Sequence of chain 1.B:
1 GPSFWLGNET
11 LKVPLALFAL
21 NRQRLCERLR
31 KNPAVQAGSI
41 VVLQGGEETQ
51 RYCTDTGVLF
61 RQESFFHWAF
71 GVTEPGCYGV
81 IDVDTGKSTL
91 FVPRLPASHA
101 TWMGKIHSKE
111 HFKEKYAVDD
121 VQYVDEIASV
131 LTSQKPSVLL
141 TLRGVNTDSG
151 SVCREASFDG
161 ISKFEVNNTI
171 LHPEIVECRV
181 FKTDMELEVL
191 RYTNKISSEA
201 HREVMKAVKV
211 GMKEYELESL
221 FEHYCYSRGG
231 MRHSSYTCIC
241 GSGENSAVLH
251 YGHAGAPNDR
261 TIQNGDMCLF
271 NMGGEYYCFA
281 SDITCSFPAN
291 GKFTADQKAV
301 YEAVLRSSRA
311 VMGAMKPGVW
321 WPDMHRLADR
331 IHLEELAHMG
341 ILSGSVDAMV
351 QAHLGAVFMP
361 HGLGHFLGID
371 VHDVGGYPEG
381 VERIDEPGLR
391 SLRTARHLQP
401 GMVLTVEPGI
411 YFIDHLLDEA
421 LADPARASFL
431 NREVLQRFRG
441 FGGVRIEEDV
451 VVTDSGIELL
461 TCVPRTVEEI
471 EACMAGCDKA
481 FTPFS

This protein binds this small molecule.
Small molecule (SMILES): NCC(=O)O

Binding-site contacts:
Ligand atom CA contacts residue PRO1 of chain 1.N at 2.5 Å (hydrophobic).
Ligand atom C contacts residue MN1 of chain 1.K at 3.2 Å.
Ligand atom C contacts residue PRO1 of chain 1.N at 1.4 Å (hydrophobic).
Ligand atom N contacts residue PRO1 of chain 1.N at 3.8 Å.
Ligand atom O contacts residue HIS372 of chain 1.B at 2.7 Å (h-bond).
Ligand atom O contacts residue ASP282 of chain 1.B at 3.6 Å.
Ligand atom N contacts residue MN1 of chain 1.K at 3.8 Å.
Ligand atom C contacts residue GLU407 of chain 1.B at 4.0 Å.
Ligand atom O contacts residue HIS365 of chain 1.B at 3.2 Å (h-bond).
Ligand atom N contacts residue ASN271 of chain 1.B at 4.0 Å.
Ligand atom N contacts residue VAL371 of chain 1.B at 4.3 Å.
Ligand atom O contacts residue MN1 of chain 1.K at 2.6 Å.
Ligand atom CA contacts residue HIS250 of chain 1.B at 4.3 Å.
Ligand atom C contacts residue HIS250 of chain 1.B at 4.1 Å.
Ligand atom C contacts residue ASN271 of chain 1.B at 4.2 Å.
Ligand atom CA contacts residue MN1 of chain 1.K at 3.8 Å.
Ligand atom N contacts residue ASP282 of chain 1.B at 3.2 Å (salt-bridge).
Ligand atom O contacts residue NA1 of chain 1.L at 3.1 Å (h-bond).
Ligand atom C contacts residue ASP282 of chain 1.B at 4.2 Å.
Ligand atom C contacts residue HIS372 of chain 1.B at 3.7 Å.
Ligand atom C contacts residue NA1 of chain 1.L at 2.7 Å.
Ligand atom N contacts residue HIS372 of chain 1.B at 4.3 Å.
Ligand atom C contacts residue HIS365 of chain 1.B at 4.3 Å.
Ligand atom O contacts residue GLU407 of chain 1.B at 3.7 Å.
Ligand atom CA contacts residue ASP282 of chain 1.B at 4.1 Å.
Ligand atom CA contacts residue NA1 of chain 1.L at 2.8 Å.
Ligand atom CA contacts residue ILE239 of chain 1.B at 4.0 Å (hydrophobic).
Ligand atom N contacts residue TYR236 of chain 1.B at 3.9 Å.
Ligand atom CA contacts residue ASN271 of chain 1.B at 3.3 Å.
Ligand atom O contacts residue PRO1 of chain 1.N at 2.2 Å (h-bond).
Ligand atom N contacts residue NA1 of chain 1.L at 3.4 Å (h-bond).